This protein binds this small molecule.
Small molecule (SMILES): CC(=O)N[C@@H]1[C@@H](O)[C@H](O)[C@@H](CO)O[C@H]1O

Sequence of chain 1.F:
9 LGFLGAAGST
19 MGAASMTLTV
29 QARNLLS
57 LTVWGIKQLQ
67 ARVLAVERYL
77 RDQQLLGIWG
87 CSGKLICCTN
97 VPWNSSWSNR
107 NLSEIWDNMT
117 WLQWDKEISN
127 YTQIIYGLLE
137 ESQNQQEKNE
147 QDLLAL

Binding-site contacts:
Ligand atom C8 contacts residue GLU110 of chain 1.F at 3.1 Å.
Ligand atom C7 contacts residue GLU110 of chain 1.F at 3.6 Å.
Ligand atom O5 contacts residue ASN107 of chain 1.F at 2.4 Å (h-bond).
Ligand atom C3 contacts residue ASN107 of chain 1.F at 3.8 Å.
Ligand atom N2 contacts residue GLU110 of chain 1.F at 4.1 Å.
Ligand atom C5 contacts residue ASN107 of chain 1.F at 3.7 Å.
Ligand atom O7 contacts residue GLU110 of chain 1.F at 4.0 Å.
Ligand atom N2 contacts residue ASN107 of chain 1.F at 2.9 Å (h-bond).
Ligand atom C7 contacts residue ASN107 of chain 1.F at 3.5 Å.
Ligand atom C4 contacts residue ASN107 of chain 1.F at 4.2 Å.
Ligand atom C2 contacts residue ASN107 of chain 1.F at 2.4 Å.
Ligand atom C1 contacts residue ASN107 of chain 1.F at 1.4 Å.
Ligand atom O7 contacts residue ASN107 of chain 1.F at 3.7 Å.